Sequence of chain 59.A:
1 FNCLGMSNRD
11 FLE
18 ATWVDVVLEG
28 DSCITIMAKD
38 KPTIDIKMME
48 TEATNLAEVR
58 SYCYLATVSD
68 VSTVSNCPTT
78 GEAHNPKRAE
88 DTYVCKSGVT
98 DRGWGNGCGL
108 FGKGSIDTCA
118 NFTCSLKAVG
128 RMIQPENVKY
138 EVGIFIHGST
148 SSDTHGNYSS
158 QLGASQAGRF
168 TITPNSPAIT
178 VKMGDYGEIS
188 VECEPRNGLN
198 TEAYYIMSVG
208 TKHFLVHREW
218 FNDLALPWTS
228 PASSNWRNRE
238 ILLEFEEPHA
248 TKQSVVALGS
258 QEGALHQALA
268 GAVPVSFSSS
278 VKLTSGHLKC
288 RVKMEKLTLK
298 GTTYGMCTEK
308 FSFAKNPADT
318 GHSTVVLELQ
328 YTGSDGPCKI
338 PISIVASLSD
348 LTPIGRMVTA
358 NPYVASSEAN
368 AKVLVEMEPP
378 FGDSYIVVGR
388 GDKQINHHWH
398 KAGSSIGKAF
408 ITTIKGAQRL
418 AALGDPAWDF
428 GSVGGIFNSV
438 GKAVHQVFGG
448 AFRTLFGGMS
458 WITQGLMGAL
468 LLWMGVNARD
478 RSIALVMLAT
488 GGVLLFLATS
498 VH

The small molecule below binds the protein below.
Small molecule (SMILES): CC(=O)N[C@@H]1[C@@H](O)[C@H](O)[C@@H](CO)O[C@H]1O

Binding-site contacts:
Ligand atom C8 contacts residue SER66 of chain 59.A at 3.3 Å.
Ligand atom C5 contacts residue ASN118 of chain 59.A at 3.6 Å.
Ligand atom C5 contacts residue THR89 of chain 59.A at 4.5 Å.
Ligand atom C6 contacts residue PHE119 of chain 59.A at 4.2 Å (hydrophobic).
Ligand atom C4 contacts residue ASN118 of chain 59.A at 4.2 Å.
Ligand atom C8 contacts residue ASN118 of chain 59.A at 3.6 Å.
Ligand atom N2 contacts residue TYR90 of chain 59.A at 4.2 Å.
Ligand atom C8 contacts residue ASP67 of chain 59.A at 3.3 Å.
Ligand atom O5 contacts residue ASN118 of chain 59.A at 2.4 Å (h-bond).
Ligand atom N2 contacts residue ASN118 of chain 59.A at 2.9 Å (h-bond).
Ligand atom C1 contacts residue ASN118 of chain 59.A at 1.4 Å.
Ligand atom C3 contacts residue ASN118 of chain 59.A at 3.8 Å.
Ligand atom C6 contacts residue THR120 of chain 59.A at 3.4 Å.
Ligand atom C2 contacts residue ASN118 of chain 59.A at 2.4 Å.
Ligand atom O6 contacts residue THR120 of chain 59.A at 3.1 Å (h-bond).
Ligand atom O6 contacts residue PHE119 of chain 59.A at 3.0 Å (h-bond).
Ligand atom O5 contacts residue THR89 of chain 59.A at 4.5 Å.
Ligand atom O7 contacts residue TYR90 of chain 59.A at 3.8 Å.
Ligand atom C7 contacts residue ASP67 of chain 59.A at 3.3 Å.
Ligand atom O5 contacts residue THR120 of chain 59.A at 3.2 Å (h-bond).
Ligand atom C1 contacts residue THR89 of chain 59.A at 4.2 Å.
Ligand atom O7 contacts residue ASN118 of chain 59.A at 4.3 Å.
Ligand atom C7 contacts residue TYR90 of chain 59.A at 4.2 Å (hydrophobic).
Ligand atom C7 contacts residue ASN118 of chain 59.A at 3.4 Å.
Ligand atom O7 contacts residue ASP67 of chain 59.A at 2.8 Å (salt-bridge).
Ligand atom C1 contacts residue THR120 of chain 59.A at 4.4 Å.
Ligand atom C5 contacts residue THR120 of chain 59.A at 4.0 Å.
Ligand atom O5 contacts residue PHE119 of chain 59.A at 4.1 Å.
Ligand atom O6 contacts residue THR89 of chain 59.A at 4.0 Å.
Ligand atom N2 contacts residue ASP67 of chain 59.A at 4.5 Å.